Sequence of chain 1.B:
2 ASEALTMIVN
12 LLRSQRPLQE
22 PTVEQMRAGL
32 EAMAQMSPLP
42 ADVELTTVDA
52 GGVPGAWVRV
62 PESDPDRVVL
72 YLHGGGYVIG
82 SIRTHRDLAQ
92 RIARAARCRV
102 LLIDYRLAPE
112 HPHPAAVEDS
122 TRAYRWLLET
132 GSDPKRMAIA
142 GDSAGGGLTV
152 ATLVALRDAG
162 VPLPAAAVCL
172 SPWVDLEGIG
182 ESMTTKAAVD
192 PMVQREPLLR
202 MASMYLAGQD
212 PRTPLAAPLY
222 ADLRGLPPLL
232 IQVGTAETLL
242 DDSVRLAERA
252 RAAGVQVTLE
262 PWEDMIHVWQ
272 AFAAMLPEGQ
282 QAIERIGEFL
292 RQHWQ

Binding-site contacts:
Ligand atom C10 contacts residue MOH1 of chain 1.O at 3.8 Å.
Ligand atom C10 contacts residue LEU31 of chain 1.B at 4.0 Å (hydrophobic).
Ligand atom C12 contacts residue MET34 of chain 1.B at 3.5 Å (hydrophobic).
Ligand atom O2 contacts residue ALA35 of chain 1.B at 3.7 Å.
Ligand atom C1 contacts residue ALA272 of chain 1.B at 3.8 Å (hydrophobic).
Ligand atom C15 contacts residue MOH1 of chain 1.O at 3.9 Å.
Ligand atom C5 contacts residue ALA272 of chain 1.B at 3.6 Å (hydrophobic).
Ligand atom O contacts residue GLY75 of chain 1.B at 3.1 Å.
Ligand atom O2 contacts residue MET34 of chain 1.B at 3.9 Å.
Ligand atom C13 contacts residue PHE273 of chain 1.B at 3.5 Å (hydrophobic).
Ligand atom C15 contacts residue HIS86 of chain 1.B at 4.0 Å.
Ligand atom C2 contacts residue THR85 of chain 1.B at 3.4 Å.
Ligand atom C3 contacts residue ALA272 of chain 1.B at 4.1 Å (hydrophobic).
Ligand atom C7 contacts residue LEU31 of chain 1.B at 3.6 Å (hydrophobic).
Ligand atom C6 contacts residue ALA272 of chain 1.B at 3.6 Å (hydrophobic).
Ligand atom C2 contacts residue ALA35 of chain 1.B at 4.0 Å (hydrophobic).
Ligand atom C8 contacts residue LEU31 of chain 1.B at 4.0 Å (hydrophobic).
Ligand atom C13 contacts residue ALA272 of chain 1.B at 4.1 Å (hydrophobic).
Ligand atom C11 contacts residue MET193 of chain 1.B at 3.8 Å (hydrophobic).
Ligand atom OXT contacts residue MOH1 of chain 1.O at 4.1 Å.
Ligand atom C9 contacts residue MOH1 of chain 1.O at 4.1 Å.
Ligand atom C7 contacts residue HIS86 of chain 1.B at 4.0 Å.
Ligand atom C3 contacts residue THR85 of chain 1.B at 3.5 Å.
Ligand atom C6 contacts residue PHE273 of chain 1.B at 3.9 Å (hydrophobic).
Ligand atom C12 contacts residue PHE273 of chain 1.B at 4.2 Å (hydrophobic).
Ligand atom C15 contacts residue ASP143 of chain 1.B at 3.1 Å.
Ligand atom C4 contacts residue LEU31 of chain 1.B at 3.8 Å (hydrophobic).
Ligand atom OXT contacts residue VAL269 of chain 1.B at 3.2 Å.
Ligand atom C15 contacts residue GLY76 of chain 1.B at 4.1 Å.
Ligand atom OXT contacts residue SER144 of chain 1.B at 3.9 Å.
Ligand atom O2 contacts residue ALA272 of chain 1.B at 3.6 Å (h-bond).
Ligand atom O contacts residue GLY76 of chain 1.B at 3.3 Å (h-bond).
Ligand atom C2 contacts residue ALA272 of chain 1.B at 4.1 Å (hydrophobic).
Ligand atom O contacts residue HIS86 of chain 1.B at 3.3 Å.
Ligand atom O contacts residue ASP143 of chain 1.B at 3.1 Å (salt-bridge).
Ligand atom C4 contacts residue ALA272 of chain 1.B at 3.9 Å (hydrophobic).
Ligand atom OXT contacts residue HIS86 of chain 1.B at 4.1 Å.
Ligand atom C15 contacts residue GLY75 of chain 1.B at 4.1 Å.
Ligand atom C12 contacts residue ALA272 of chain 1.B at 3.8 Å (hydrophobic).
Ligand atom OXT contacts residue ASP143 of chain 1.B at 2.4 Å (salt-bridge).

The small molecule below binds the protein below.
Small molecule (SMILES): COc1ccc2cc([C@@H](C)C(=O)O)ccc2c1